Sequence of chain 2.A:
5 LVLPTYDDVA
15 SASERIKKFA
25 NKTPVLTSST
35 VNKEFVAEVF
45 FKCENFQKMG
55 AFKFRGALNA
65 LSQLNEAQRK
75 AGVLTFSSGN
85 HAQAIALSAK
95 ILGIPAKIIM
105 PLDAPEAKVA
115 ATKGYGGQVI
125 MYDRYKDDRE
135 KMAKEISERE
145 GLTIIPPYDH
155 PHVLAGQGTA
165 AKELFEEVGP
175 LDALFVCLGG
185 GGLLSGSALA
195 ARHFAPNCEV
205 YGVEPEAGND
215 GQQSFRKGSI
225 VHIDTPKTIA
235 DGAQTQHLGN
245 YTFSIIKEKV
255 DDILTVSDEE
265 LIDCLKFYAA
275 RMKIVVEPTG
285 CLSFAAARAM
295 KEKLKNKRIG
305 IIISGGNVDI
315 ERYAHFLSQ

The small molecule below binds the protein below.
Small molecule (SMILES): N[C@@H](CO)C(=O)O

Binding-site contacts:
Ligand atom O contacts residue SER82 of chain 2.A at 4.0 Å.
Ligand atom OG contacts residue ARG128 of chain 2.A at 4.0 Å.
Ligand atom OG contacts residue THR239 of chain 2.A at 3.6 Å (h-bond).
Ligand atom CA contacts residue SER82 of chain 2.A at 3.8 Å.
Ligand atom CB contacts residue GLN238 of chain 2.A at 3.7 Å.
Ligand atom C contacts residue PDD1 of chain 2.B at 3.8 Å.
Ligand atom OG contacts residue GLN238 of chain 2.A at 2.7 Å (h-bond).
Ligand atom OXT contacts residue ARG133 of chain 2.A at 2.5 Å (salt-bridge).
Ligand atom N contacts residue GLY184 of chain 2.A at 4.2 Å.
Ligand atom OXT contacts residue SER82 of chain 2.A at 3.0 Å.
Ligand atom O contacts residue PRO151 of chain 2.A at 4.0 Å.
Ligand atom O contacts residue PDD1 of chain 2.B at 3.1 Å (h-bond).
Ligand atom CA contacts residue GLY236 of chain 2.A at 3.6 Å.
Ligand atom O contacts residue ARG133 of chain 2.A at 2.9 Å (salt-bridge).
Ligand atom O contacts residue THR239 of chain 2.A at 4.4 Å.
Ligand atom N contacts residue ALA237 of chain 2.A at 4.4 Å.
Ligand atom CB contacts residue ASP235 of chain 2.A at 3.4 Å.
Ligand atom N contacts residue SER82 of chain 2.A at 4.2 Å.
Ligand atom O contacts residue TYR152 of chain 2.A at 3.8 Å.
Ligand atom OXT contacts residue PDD1 of chain 2.B at 4.0 Å.
Ligand atom O contacts residue SER81 of chain 2.A at 4.5 Å.
Ligand atom OG contacts residue ALA237 of chain 2.A at 3.6 Å (h-bond).
Ligand atom C contacts residue THR239 of chain 2.A at 4.2 Å.
Ligand atom OG contacts residue SER82 of chain 2.A at 3.9 Å.
Ligand atom OXT contacts residue SER81 of chain 2.A at 3.8 Å.
Ligand atom C contacts residue ARG133 of chain 2.A at 3.1 Å.
Ligand atom CA contacts residue ARG133 of chain 2.A at 4.0 Å.
Ligand atom N contacts residue THR239 of chain 2.A at 3.5 Å.
Ligand atom CB contacts residue GLY236 of chain 2.A at 3.1 Å.
Ligand atom OG contacts residue GLY236 of chain 2.A at 3.6 Å.
Ligand atom OG contacts residue ASP235 of chain 2.A at 3.3 Å (salt-bridge).
Ligand atom N contacts residue PDD1 of chain 2.B at 3.4 Å.
Ligand atom N contacts residue GLY236 of chain 2.A at 2.9 Å (h-bond).
Ligand atom OXT contacts residue TYR126 of chain 2.A at 4.2 Å.
Ligand atom CB contacts residue ALA237 of chain 2.A at 3.6 Å (hydrophobic).
Ligand atom CA contacts residue THR239 of chain 2.A at 3.4 Å.
Ligand atom C contacts residue SER82 of chain 2.A at 3.4 Å.
Ligand atom N contacts residue GLY183 of chain 2.A at 4.3 Å.
Ligand atom CA contacts residue PDD1 of chain 2.B at 4.1 Å.
Ligand atom CB contacts residue SER82 of chain 2.A at 3.1 Å.